Binding-site contacts:
Ligand atom O6 contacts residue ASN93 of chain 1.F at 3.5 Å (h-bond).
Ligand atom O5 contacts residue GLY92 of chain 1.F at 4.3 Å.
Ligand atom C4 contacts residue ASN93 of chain 1.F at 4.3 Å.
Ligand atom C1 contacts residue ASN93 of chain 1.F at 1.4 Å.
Ligand atom O7 contacts residue LEU11 of chain 1.F at 3.9 Å.
Ligand atom C2 contacts residue ASN93 of chain 1.F at 2.6 Å.
Ligand atom C5 contacts residue ASN93 of chain 1.F at 3.6 Å.
Ligand atom C7 contacts residue ASN93 of chain 1.F at 3.8 Å.
Ligand atom N2 contacts residue ASN93 of chain 1.F at 2.9 Å (h-bond).
Ligand atom O6 contacts residue GLY92 of chain 1.F at 3.0 Å.
Ligand atom O7 contacts residue ASN93 of chain 1.F at 3.9 Å.
Ligand atom C6 contacts residue GLY92 of chain 1.F at 3.9 Å.
Ligand atom C6 contacts residue ASN93 of chain 1.F at 4.5 Å.
Ligand atom O6 contacts residue LEU111 of chain 1.F at 4.3 Å.
Ligand atom O6 contacts residue PRO110 of chain 1.F at 4.2 Å.
Ligand atom O5 contacts residue ASN93 of chain 1.F at 2.4 Å (h-bond).
Ligand atom C3 contacts residue ASN93 of chain 1.F at 3.9 Å.
Ligand atom O6 contacts residue THR91 of chain 1.F at 4.5 Å.
Ligand atom O5 contacts residue PRO110 of chain 1.F at 4.5 Å.

A protein and the small-molecule ligand that binds it are described below.
Small molecule (SMILES): CC(=O)N[C@@H]1[C@@H](O)[C@H](O)[C@@H](CO)O[C@H]1O

Sequence of chain 1.F:
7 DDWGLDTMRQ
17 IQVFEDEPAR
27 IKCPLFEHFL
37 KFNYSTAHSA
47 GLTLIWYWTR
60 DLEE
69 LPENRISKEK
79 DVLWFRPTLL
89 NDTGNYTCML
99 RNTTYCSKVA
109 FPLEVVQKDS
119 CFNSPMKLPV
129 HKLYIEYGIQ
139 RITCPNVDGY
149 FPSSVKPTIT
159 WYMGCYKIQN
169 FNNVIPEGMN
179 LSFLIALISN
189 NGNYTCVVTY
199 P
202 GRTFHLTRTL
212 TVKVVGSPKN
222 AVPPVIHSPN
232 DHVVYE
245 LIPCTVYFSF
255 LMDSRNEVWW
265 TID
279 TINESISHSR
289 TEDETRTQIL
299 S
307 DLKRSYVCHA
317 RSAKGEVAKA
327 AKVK